Sequence of chain 1.A:
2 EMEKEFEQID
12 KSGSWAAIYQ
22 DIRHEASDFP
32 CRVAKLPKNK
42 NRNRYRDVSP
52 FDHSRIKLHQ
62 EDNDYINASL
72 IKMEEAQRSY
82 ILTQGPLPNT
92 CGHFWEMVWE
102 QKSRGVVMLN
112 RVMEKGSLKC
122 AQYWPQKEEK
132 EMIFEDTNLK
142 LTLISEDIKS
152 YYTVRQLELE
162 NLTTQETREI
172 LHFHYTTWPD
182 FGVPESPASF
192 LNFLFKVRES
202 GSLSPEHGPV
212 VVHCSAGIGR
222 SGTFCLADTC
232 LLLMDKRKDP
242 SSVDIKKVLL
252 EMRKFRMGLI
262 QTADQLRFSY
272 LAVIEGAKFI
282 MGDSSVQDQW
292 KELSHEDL

A small-molecule ligand and the protein it binds are described below.
Small molecule (SMILES): NCc1ccc(NC(=O)C(=O)O)cc1

Binding-site contacts:
Ligand atom OXT contacts residue GLY220 of chain 1.A at 3.7 Å.
Ligand atom C2' contacts residue TYR46 of chain 1.A at 3.6 Å (hydrophobic).
Ligand atom C6' contacts residue GLN262 of chain 1.A at 3.4 Å.
Ligand atom O1 contacts residue CYS215 of chain 1.A at 3.1 Å (h-bond).
Ligand atom O2 contacts residue GLN262 of chain 1.A at 3.8 Å.
Ligand atom C1 contacts residue CYS215 of chain 1.A at 3.2 Å (hydrophobic).
Ligand atom O2 contacts residue GLY220 of chain 1.A at 2.8 Å (h-bond).
Ligand atom O1 contacts residue ASP181 of chain 1.A at 3.4 Å (salt-bridge).
Ligand atom C1 contacts residue SER216 of chain 1.A at 4.1 Å.
Ligand atom OXT contacts residue ARG221 of chain 1.A at 3.0 Å (salt-bridge).
Ligand atom C6' contacts residue ALA217 of chain 1.A at 3.6 Å (hydrophobic).
Ligand atom C1' contacts residue ALA217 of chain 1.A at 3.4 Å (hydrophobic).
Ligand atom OXT contacts residue CYS215 of chain 1.A at 3.5 Å (h-bond).
Ligand atom C5' contacts residue PHE182 of chain 1.A at 3.7 Å (hydrophobic).
Ligand atom C2 contacts residue ASP181 of chain 1.A at 3.5 Å.
Ligand atom N7 contacts residue ASP181 of chain 1.A at 3.2 Å (salt-bridge).
Ligand atom OXT contacts residue ASP181 of chain 1.A at 3.2 Å (salt-bridge).
Ligand atom O2 contacts residue ILE219 of chain 1.A at 3.4 Å.
Ligand atom C2' contacts residue PHE182 of chain 1.A at 3.8 Å (hydrophobic).
Ligand atom C2 contacts residue GLY220 of chain 1.A at 3.9 Å.
Ligand atom N7 contacts residue ALA217 of chain 1.A at 3.6 Å.
Ligand atom C2 contacts residue ALA217 of chain 1.A at 3.7 Å (hydrophobic).
Ligand atom N1 contacts residue ASP48 of chain 1.A at 3.3 Å (salt-bridge).
Ligand atom C contacts residue ASP48 of chain 1.A at 3.2 Å.
Ligand atom C6' contacts residue PHE182 of chain 1.A at 3.4 Å (hydrophobic).
Ligand atom C2 contacts residue CYS215 of chain 1.A at 4.0 Å (hydrophobic).
Ligand atom C3' contacts residue TYR46 of chain 1.A at 3.6 Å (hydrophobic).
Ligand atom O1 contacts residue ARG221 of chain 1.A at 3.0 Å (salt-bridge).
Ligand atom C1' contacts residue PHE182 of chain 1.A at 3.5 Å (hydrophobic).
Ligand atom C2' contacts residue ALA217 of chain 1.A at 3.8 Å (hydrophobic).
Ligand atom C3' contacts residue PHE182 of chain 1.A at 4.0 Å (hydrophobic).
Ligand atom O2 contacts residue ALA217 of chain 1.A at 3.6 Å.
Ligand atom C1 contacts residue ARG221 of chain 1.A at 3.6 Å.
Ligand atom C1 contacts residue ASP181 of chain 1.A at 3.1 Å.
Ligand atom O1 contacts residue ALA217 of chain 1.A at 3.6 Å.
Ligand atom C4' contacts residue PHE182 of chain 1.A at 4.0 Å (hydrophobic).
Ligand atom O1 contacts residue SER216 of chain 1.A at 2.9 Å (h-bond).
Ligand atom O2 contacts residue CYS215 of chain 1.A at 3.9 Å.
Ligand atom N7 contacts residue PHE182 of chain 1.A at 4.1 Å.
Ligand atom C5' contacts residue GLN262 of chain 1.A at 3.2 Å.